Binding-site contacts:
Ligand atom C6 contacts residue TRP2203 of chain 1.A at 4.2 Å (hydrophobic).
Ligand atom C2 contacts residue ILE2349 of chain 1.A at 4.3 Å (hydrophobic).
Ligand atom N6 contacts residue TYR2189 of chain 1.A at 4.0 Å.
Ligand atom C4 contacts residue TRP2203 of chain 1.A at 3.5 Å (hydrophobic).
Ligand atom N6 contacts residue GLN2202 of chain 1.A at 2.8 Å (h-bond).
Ligand atom N6 contacts residue ILE2349 of chain 1.A at 4.3 Å.
Ligand atom N1 contacts residue ILE2349 of chain 1.A at 4.0 Å.
Ligand atom N7 contacts residue ILE2349 of chain 1.A at 3.4 Å.
Ligand atom N6 contacts residue ILE2201 of chain 1.A at 3.7 Å.
Ligand atom N6 contacts residue TRP2203 of chain 1.A at 4.0 Å.
Ligand atom C5' contacts residue THR2129 of chain 1.A at 3.7 Å.
Ligand atom N3B contacts residue ASP2350 of chain 1.A at 4.2 Å.
Ligand atom O3A contacts residue ASP2350 of chain 1.A at 3.9 Å.
Ligand atom C8 contacts residue ILE2349 of chain 1.A at 3.5 Å (hydrophobic).
Ligand atom C6 contacts residue GLN2202 of chain 1.A at 3.8 Å.
Ligand atom N7 contacts residue LEU2149 of chain 1.A at 3.8 Å.
Ligand atom N6 contacts residue VAL2204 of chain 1.A at 4.1 Å.
Ligand atom O2A contacts residue THR2131 of chain 1.A at 4.3 Å.
Ligand atom C4' contacts residue LEU2127 of chain 1.A at 3.8 Å (hydrophobic).
Ligand atom N9 contacts residue TRP2203 of chain 1.A at 3.9 Å.
Ligand atom O4' contacts residue LEU2127 of chain 1.A at 3.4 Å.
Ligand atom C2 contacts residue VAL2204 of chain 1.A at 3.9 Å (hydrophobic).
Ligand atom C5 contacts residue TRP2203 of chain 1.A at 4.2 Å (hydrophobic).
Ligand atom N1 contacts residue VAL2204 of chain 1.A at 3.3 Å.
Ligand atom C1' contacts residue TRP2203 of chain 1.A at 4.1 Å (hydrophobic).
Ligand atom N9 contacts residue ILE2349 of chain 1.A at 3.9 Å.
Ligand atom O1B contacts residue THR2131 of chain 1.A at 4.0 Å.
Ligand atom C6 contacts residue VAL2204 of chain 1.A at 4.2 Å (hydrophobic).
Ligand atom N1 contacts residue TRP2203 of chain 1.A at 3.7 Å.
Ligand atom C5' contacts residue LEU2127 of chain 1.A at 3.8 Å (hydrophobic).
Ligand atom N1 contacts residue GLN2202 of chain 1.A at 4.1 Å.
Ligand atom C2' contacts residue ILE2349 of chain 1.A at 4.3 Å (hydrophobic).
Ligand atom C4 contacts residue ILE2349 of chain 1.A at 4.0 Å (hydrophobic).
Ligand atom N3 contacts residue TRP2203 of chain 1.A at 3.3 Å.
Ligand atom C8 contacts residue LEU2149 of chain 1.A at 3.7 Å (hydrophobic).
Ligand atom C2 contacts residue TRP2203 of chain 1.A at 3.5 Å (hydrophobic).
Ligand atom O2B contacts residue LYS2151 of chain 1.A at 3.5 Å (salt-bridge).
Ligand atom C6 contacts residue ILE2349 of chain 1.A at 3.9 Å (hydrophobic).
Ligand atom O2A contacts residue THR2129 of chain 1.A at 3.4 Å (h-bond).
Ligand atom C5 contacts residue ILE2349 of chain 1.A at 3.7 Å (hydrophobic).

Sequence of chain 1.A:
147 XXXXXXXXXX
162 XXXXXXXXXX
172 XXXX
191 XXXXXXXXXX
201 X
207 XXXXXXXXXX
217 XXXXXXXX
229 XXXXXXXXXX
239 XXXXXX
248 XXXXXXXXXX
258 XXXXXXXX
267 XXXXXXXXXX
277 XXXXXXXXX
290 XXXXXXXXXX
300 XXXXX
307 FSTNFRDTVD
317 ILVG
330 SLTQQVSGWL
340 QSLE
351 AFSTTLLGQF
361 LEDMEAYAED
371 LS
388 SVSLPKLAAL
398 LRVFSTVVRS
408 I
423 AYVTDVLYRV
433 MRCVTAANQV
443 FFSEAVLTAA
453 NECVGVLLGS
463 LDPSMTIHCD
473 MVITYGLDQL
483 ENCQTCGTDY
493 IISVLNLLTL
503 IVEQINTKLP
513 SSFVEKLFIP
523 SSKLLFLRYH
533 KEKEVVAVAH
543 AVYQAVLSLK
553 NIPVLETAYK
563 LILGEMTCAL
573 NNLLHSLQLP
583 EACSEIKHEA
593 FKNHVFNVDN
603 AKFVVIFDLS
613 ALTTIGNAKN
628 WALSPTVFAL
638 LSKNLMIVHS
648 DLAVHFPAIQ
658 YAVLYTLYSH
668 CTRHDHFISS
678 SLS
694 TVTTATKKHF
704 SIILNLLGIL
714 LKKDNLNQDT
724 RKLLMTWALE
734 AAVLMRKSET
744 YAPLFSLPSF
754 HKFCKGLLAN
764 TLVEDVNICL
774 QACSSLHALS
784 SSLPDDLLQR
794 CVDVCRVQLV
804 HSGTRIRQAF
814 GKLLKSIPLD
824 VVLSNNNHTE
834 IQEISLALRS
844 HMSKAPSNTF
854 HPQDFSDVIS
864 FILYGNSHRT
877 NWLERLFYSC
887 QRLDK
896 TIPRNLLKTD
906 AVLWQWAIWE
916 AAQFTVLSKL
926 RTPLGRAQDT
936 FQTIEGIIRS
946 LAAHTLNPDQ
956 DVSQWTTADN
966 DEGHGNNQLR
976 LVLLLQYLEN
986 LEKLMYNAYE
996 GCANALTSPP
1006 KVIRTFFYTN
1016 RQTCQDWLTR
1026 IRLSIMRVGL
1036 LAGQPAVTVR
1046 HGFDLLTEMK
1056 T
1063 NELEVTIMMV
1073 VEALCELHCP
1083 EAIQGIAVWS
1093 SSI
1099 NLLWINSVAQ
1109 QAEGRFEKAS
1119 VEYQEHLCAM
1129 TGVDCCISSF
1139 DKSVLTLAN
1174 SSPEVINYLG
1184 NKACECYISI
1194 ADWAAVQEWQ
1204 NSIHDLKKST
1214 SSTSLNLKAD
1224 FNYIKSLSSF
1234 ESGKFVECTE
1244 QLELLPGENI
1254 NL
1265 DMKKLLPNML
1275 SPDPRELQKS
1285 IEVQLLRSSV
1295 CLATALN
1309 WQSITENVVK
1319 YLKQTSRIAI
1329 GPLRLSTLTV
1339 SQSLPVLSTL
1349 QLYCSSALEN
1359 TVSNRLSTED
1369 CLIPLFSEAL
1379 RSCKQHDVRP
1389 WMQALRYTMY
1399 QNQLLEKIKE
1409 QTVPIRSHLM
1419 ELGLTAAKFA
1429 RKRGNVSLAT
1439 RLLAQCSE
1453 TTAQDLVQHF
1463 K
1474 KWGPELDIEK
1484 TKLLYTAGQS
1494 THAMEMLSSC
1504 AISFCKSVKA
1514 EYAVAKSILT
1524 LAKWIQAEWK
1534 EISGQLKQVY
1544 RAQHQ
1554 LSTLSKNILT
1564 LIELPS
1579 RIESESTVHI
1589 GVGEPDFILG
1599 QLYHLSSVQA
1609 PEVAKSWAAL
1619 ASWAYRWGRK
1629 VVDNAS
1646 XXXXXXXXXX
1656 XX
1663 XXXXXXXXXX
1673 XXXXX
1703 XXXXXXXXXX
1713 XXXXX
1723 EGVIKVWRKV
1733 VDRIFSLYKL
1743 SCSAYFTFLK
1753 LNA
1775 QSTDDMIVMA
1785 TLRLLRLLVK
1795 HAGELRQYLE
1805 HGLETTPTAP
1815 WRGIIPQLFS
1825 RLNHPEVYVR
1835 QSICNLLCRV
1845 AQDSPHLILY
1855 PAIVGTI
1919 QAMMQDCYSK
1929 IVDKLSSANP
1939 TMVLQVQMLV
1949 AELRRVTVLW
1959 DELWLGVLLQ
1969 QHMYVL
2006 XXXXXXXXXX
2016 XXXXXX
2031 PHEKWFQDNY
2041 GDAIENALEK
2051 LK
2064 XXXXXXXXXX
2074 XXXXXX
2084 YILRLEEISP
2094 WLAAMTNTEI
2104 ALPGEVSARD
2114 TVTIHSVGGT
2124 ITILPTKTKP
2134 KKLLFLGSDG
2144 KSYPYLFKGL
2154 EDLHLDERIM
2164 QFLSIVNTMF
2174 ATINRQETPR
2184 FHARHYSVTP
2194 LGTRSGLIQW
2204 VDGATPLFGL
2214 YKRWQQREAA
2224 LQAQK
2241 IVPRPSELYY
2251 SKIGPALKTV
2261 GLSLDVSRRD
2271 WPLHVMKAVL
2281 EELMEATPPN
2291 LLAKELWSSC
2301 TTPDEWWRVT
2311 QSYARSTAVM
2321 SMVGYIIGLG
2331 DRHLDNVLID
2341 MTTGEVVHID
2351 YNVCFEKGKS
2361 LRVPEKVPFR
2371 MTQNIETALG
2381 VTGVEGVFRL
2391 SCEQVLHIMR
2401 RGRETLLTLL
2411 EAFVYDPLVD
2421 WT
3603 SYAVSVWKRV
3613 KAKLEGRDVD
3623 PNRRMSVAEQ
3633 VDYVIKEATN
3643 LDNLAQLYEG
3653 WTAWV

A protein and the small-molecule ligand that binds it are described below.
Small molecule (SMILES): Nc1ncnc2c1ncn2[C@@H]1O[C@H](CO[P](=O)(O)O[P](=O)(O)NP(=O)(O)O)[C@@H](O)[C@H]1O